Sequence of chain 1.C:
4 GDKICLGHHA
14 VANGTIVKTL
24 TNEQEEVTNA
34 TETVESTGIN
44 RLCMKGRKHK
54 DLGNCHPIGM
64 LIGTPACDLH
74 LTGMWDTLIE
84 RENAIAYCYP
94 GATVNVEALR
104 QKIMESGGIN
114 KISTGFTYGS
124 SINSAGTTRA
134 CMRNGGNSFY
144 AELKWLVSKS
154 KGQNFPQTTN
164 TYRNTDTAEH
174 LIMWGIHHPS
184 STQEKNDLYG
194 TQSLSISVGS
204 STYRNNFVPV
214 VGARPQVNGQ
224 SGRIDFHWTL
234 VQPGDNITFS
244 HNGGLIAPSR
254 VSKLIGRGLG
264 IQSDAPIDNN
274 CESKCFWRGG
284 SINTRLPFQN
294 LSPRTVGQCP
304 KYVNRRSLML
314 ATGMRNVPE

This protein binds this small molecule.
Small molecule (SMILES): CC(=O)N[C@@H]1[C@@H](O)[C@H](O)[C@@H](CO)O[C@H]1O

Sequence of chain 1.U:
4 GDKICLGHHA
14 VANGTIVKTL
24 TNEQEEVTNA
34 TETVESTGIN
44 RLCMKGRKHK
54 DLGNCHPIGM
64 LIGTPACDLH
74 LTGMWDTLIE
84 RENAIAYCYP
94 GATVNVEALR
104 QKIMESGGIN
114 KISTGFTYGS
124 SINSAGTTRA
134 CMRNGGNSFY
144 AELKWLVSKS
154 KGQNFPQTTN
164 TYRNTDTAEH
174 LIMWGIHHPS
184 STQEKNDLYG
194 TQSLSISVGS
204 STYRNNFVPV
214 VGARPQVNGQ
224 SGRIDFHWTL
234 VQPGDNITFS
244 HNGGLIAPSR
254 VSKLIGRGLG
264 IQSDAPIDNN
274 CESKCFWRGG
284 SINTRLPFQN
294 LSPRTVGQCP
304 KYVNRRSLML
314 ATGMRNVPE

Binding-site contacts:
Ligand atom C8 contacts residue SER204 of chain 1.C at 4.5 Å.
Ligand atom N2 contacts residue ASN239 of chain 1.C at 3.0 Å (h-bond).
Ligand atom C5 contacts residue ASN239 of chain 1.C at 3.7 Å.
Ligand atom C8 contacts residue ASP238 of chain 1.C at 3.9 Å.
Ligand atom C1 contacts residue ARG166 of chain 1.C at 4.0 Å.
Ligand atom C8 contacts residue GLY237 of chain 1.C at 3.6 Å.
Ligand atom N2 contacts residue GLY237 of chain 1.C at 4.0 Å.
Ligand atom C7 contacts residue GLY237 of chain 1.C at 4.3 Å.
Ligand atom C8 contacts residue ASN239 of chain 1.C at 4.5 Å.
Ligand atom C2 contacts residue ASN239 of chain 1.C at 2.6 Å.
Ligand atom O5 contacts residue ARG166 of chain 1.C at 3.5 Å.
Ligand atom O5 contacts residue ASN239 of chain 1.C at 2.3 Å (h-bond).
Ligand atom O7 contacts residue ASN239 of chain 1.C at 3.2 Å (h-bond).
Ligand atom C6 contacts residue ARG166 of chain 1.C at 4.1 Å.
Ligand atom C1 contacts residue ASN239 of chain 1.C at 1.4 Å.
Ligand atom C3 contacts residue ASN239 of chain 1.C at 3.9 Å.
Ligand atom C7 contacts residue ASN239 of chain 1.C at 3.3 Å.
Ligand atom C4 contacts residue ASN239 of chain 1.C at 4.3 Å.
Ligand atom C5 contacts residue ARG166 of chain 1.C at 3.6 Å.
Ligand atom O7 contacts residue PRO218 of chain 1.U at 4.0 Å.